Sequence of chain 30.A:
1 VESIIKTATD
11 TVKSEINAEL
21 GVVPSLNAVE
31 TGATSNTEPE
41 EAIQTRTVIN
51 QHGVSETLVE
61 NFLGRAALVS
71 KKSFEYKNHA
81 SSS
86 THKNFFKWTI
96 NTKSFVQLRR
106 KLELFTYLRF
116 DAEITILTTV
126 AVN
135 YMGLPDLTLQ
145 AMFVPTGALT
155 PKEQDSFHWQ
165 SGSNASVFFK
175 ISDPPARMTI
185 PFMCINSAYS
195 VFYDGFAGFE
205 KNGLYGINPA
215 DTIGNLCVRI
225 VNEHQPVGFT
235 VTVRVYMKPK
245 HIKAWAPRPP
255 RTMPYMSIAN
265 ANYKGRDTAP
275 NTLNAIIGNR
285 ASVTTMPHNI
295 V

Sequence of chain 30.C:
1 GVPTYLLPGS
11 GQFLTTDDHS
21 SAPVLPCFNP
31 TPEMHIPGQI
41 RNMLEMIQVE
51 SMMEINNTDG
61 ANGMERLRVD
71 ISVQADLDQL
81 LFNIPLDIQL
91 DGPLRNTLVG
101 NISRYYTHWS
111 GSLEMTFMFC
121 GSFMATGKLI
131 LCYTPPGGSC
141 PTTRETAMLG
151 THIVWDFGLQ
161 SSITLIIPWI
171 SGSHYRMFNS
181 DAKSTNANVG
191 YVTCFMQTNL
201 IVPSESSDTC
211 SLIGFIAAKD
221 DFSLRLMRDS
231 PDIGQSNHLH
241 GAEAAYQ

Binding-site contacts:
Ligand atom C2 contacts residue ASP91 of chain 30.C at 3.2 Å.
Ligand atom N5 contacts residue ASN275 of chain 30.A at 3.4 Å (h-bond).
Ligand atom C5 contacts residue PRO274 of chain 30.A at 3.9 Å (hydrophobic).
Ligand atom C3 contacts residue ARG104 of chain 30.C at 3.8 Å.
Ligand atom O1B contacts residue ARG104 of chain 30.C at 3.0 Å (salt-bridge).
Ligand atom C11 contacts residue ASP232 of chain 30.C at 3.6 Å.
Ligand atom C4 contacts residue ASP232 of chain 30.C at 3.4 Å.
Ligand atom C5 contacts residue ASN283 of chain 30.A at 3.8 Å.
Ligand atom C4 contacts residue PRO231 of chain 30.C at 3.6 Å (hydrophobic).
Ligand atom C11 contacts residue GLY234 of chain 30.C at 3.8 Å.
Ligand atom O10 contacts residue ASN275 of chain 30.A at 3.0 Å (h-bond).
Ligand atom O2 contacts residue GLY282 of chain 30.A at 3.8 Å.
Ligand atom C5 contacts residue ASN275 of chain 30.A at 3.5 Å.
Ligand atom O4 contacts residue ASN275 of chain 30.A at 3.0 Å (h-bond).
Ligand atom C5 contacts residue GLY282 of chain 30.A at 3.8 Å.
Ligand atom C4 contacts residue ASN275 of chain 30.A at 3.7 Å.
Ligand atom C5 contacts residue PRO231 of chain 30.C at 3.7 Å (hydrophobic).
Ligand atom O5 contacts residue ASN283 of chain 30.A at 3.7 Å.
Ligand atom O2 contacts residue PRO274 of chain 30.A at 3.4 Å.
Ligand atom O6 contacts residue GLY282 of chain 30.A at 3.5 Å.
Ligand atom O3 contacts residue ASP91 of chain 30.C at 3.5 Å.
Ligand atom C10 contacts residue ASN275 of chain 30.A at 3.3 Å.
Ligand atom C1 contacts residue ASN283 of chain 30.A at 3.4 Å.
Ligand atom O10 contacts residue ARG270 of chain 30.A at 3.6 Å.
Ligand atom O4 contacts residue ASP232 of chain 30.C at 2.8 Å (salt-bridge).
Ligand atom C11 contacts residue ILE233 of chain 30.C at 3.6 Å (hydrophobic).
Ligand atom C6 contacts residue ASN283 of chain 30.A at 3.8 Å.
Ligand atom N5 contacts residue PRO231 of chain 30.C at 3.0 Å (h-bond).
Ligand atom O6 contacts residue PRO274 of chain 30.A at 3.6 Å.
Ligand atom C1 contacts residue ARG104 of chain 30.C at 3.8 Å.
Ligand atom O6 contacts residue ASN283 of chain 30.A at 3.0 Å (h-bond).
Ligand atom C6 contacts residue ALA273 of chain 30.A at 3.8 Å (hydrophobic).
Ligand atom O7 contacts residue PRO274 of chain 30.A at 3.6 Å.
Ligand atom C6 contacts residue GLY282 of chain 30.A at 3.6 Å.
Ligand atom O6 contacts residue ALA273 of chain 30.A at 3.7 Å.
Ligand atom C10 contacts residue PRO231 of chain 30.C at 3.8 Å (hydrophobic).
Ligand atom O4 contacts residue ARG95 of chain 30.C at 3.5 Å.
Ligand atom O2 contacts residue ASP91 of chain 30.C at 2.5 Å (salt-bridge).
Ligand atom O4 contacts residue PRO231 of chain 30.C at 3.9 Å.
Ligand atom C11 contacts residue PRO231 of chain 30.C at 3.5 Å (hydrophobic).

A small-molecule ligand and the protein it binds are described below.
Small molecule (SMILES): CC(=O)N[C@@H]1[C@@H](O)[C@H](O[C@@H]2O[C@H](CO)[C@H](O)[C@H](O[C@]3(C(=O)O)C[C@H](O)[C@@H](NC(C)=O)[C@H]([C@H](O)[C@H](O)CO)O3)[C@H]2O)[C@@H](CO)O[C@H]1O